Sequence of chain 1.B:
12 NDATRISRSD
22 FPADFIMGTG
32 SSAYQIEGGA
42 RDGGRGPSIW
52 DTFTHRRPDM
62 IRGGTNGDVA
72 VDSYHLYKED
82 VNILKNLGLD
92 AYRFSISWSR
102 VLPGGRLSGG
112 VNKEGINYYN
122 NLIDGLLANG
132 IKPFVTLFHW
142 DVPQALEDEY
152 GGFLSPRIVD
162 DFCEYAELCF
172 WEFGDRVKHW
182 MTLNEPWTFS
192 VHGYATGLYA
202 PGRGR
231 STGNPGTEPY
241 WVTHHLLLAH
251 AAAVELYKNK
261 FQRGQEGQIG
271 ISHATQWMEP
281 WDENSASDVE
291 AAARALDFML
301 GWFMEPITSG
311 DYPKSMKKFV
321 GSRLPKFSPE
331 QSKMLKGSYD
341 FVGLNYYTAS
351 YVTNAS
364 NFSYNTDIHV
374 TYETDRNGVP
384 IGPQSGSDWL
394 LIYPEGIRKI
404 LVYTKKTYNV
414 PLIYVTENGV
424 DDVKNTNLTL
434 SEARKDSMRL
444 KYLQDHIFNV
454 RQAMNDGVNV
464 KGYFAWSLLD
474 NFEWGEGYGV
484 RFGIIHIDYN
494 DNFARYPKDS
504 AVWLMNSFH

This protein binds this small molecule.
Small molecule (SMILES): OC[C@H]1O[C@@H](O)[C@H](O)[C@@H](O)[C@@H]1O

Binding-site contacts:
Ligand atom C5 contacts residue GLU476 of chain 1.B at 3.9 Å.
Ligand atom C2 contacts residue TRP141 of chain 1.B at 4.1 Å (hydrophobic).
Ligand atom C1 contacts residue GLU186 of chain 1.B at 3.2 Å.
Ligand atom C3 contacts residue TRP477 of chain 1.B at 3.7 Å (hydrophobic).
Ligand atom O1 contacts residue GLU186 of chain 1.B at 2.3 Å (salt-bridge).
Ligand atom O3 contacts residue TRP477 of chain 1.B at 2.8 Å (h-bond).
Ligand atom O5 contacts residue GLU420 of chain 1.B at 3.7 Å.
Ligand atom C3 contacts residue GLN36 of chain 1.B at 3.8 Å.
Ligand atom O4 contacts residue GLN36 of chain 1.B at 2.8 Å (h-bond).
Ligand atom C6 contacts residue GLU476 of chain 1.B at 2.9 Å.
Ligand atom C1 contacts residue GLU420 of chain 1.B at 2.8 Å.
Ligand atom C6 contacts residue PHE485 of chain 1.B at 3.5 Å (hydrophobic).
Ligand atom O2 contacts residue ASN185 of chain 1.B at 3.2 Å (h-bond).
Ligand atom O2 contacts residue GLU420 of chain 1.B at 2.7 Å (salt-bridge).
Ligand atom C4 contacts residue GLU476 of chain 1.B at 3.6 Å.
Ligand atom C3 contacts residue TRP469 of chain 1.B at 3.7 Å (hydrophobic).
Ligand atom O1 contacts residue GLU420 of chain 1.B at 3.6 Å (salt-bridge).
Ligand atom C1 contacts residue TYR347 of chain 1.B at 3.8 Å (hydrophobic).
Ligand atom O3 contacts residue HIS140 of chain 1.B at 3.0 Å (h-bond).
Ligand atom O1 contacts residue TYR347 of chain 1.B at 4.2 Å.
Ligand atom O3 contacts residue GLN36 of chain 1.B at 2.7 Å (h-bond).
Ligand atom C3 contacts residue GLU420 of chain 1.B at 4.1 Å.
Ligand atom C2 contacts residue GLU420 of chain 1.B at 3.5 Å.
Ligand atom O4 contacts residue TRP469 of chain 1.B at 3.4 Å.
Ligand atom O6 contacts residue TRP392 of chain 1.B at 4.0 Å.
Ligand atom O2 contacts residue HIS140 of chain 1.B at 3.3 Å (h-bond).
Ligand atom O6 contacts residue GLU476 of chain 1.B at 2.5 Å (salt-bridge).
Ligand atom C4 contacts residue GLN36 of chain 1.B at 3.8 Å.
Ligand atom C5 contacts residue TYR347 of chain 1.B at 3.7 Å (hydrophobic).
Ligand atom O4 contacts residue GLU476 of chain 1.B at 2.6 Å (salt-bridge).
Ligand atom O4 contacts residue TRP477 of chain 1.B at 3.6 Å.
Ligand atom C4 contacts residue TRP477 of chain 1.B at 3.6 Å (hydrophobic).
Ligand atom O3 contacts residue TRP469 of chain 1.B at 3.8 Å.
Ligand atom O5 contacts residue TYR347 of chain 1.B at 3.6 Å.
Ligand atom C4 contacts residue TRP469 of chain 1.B at 4.0 Å (hydrophobic).
Ligand atom O2 contacts residue GLU186 of chain 1.B at 3.7 Å.
Ligand atom C2 contacts residue GLU186 of chain 1.B at 3.9 Å.
Ligand atom C3 contacts residue HIS140 of chain 1.B at 4.0 Å.
Ligand atom C5 contacts residue TRP469 of chain 1.B at 3.8 Å (hydrophobic).
Ligand atom C2 contacts residue HIS140 of chain 1.B at 4.0 Å.